Sequence of chain 2.A:
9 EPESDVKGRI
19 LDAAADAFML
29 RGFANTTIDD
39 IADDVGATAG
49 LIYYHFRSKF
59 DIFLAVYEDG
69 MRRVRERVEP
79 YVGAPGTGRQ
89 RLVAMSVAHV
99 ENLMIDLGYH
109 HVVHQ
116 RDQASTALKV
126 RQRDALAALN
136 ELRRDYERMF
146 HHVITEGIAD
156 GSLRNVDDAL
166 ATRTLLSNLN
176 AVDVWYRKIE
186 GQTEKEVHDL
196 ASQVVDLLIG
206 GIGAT

Sequence of chain 1.A:
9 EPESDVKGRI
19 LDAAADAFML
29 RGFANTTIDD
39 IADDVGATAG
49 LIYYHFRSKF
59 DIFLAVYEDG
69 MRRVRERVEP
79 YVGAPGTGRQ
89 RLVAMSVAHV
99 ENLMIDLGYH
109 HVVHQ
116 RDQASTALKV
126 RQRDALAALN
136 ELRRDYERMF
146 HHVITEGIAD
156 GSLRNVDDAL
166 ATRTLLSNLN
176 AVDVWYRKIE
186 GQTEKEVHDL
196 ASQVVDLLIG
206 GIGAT

This small molecule binds to this protein.
Small molecule (SMILES): Nc1ncnc2c1ncn2[C@@H]1O[C@@H]2CO[P](=O)(O)O[C@H]2[C@H]1O

Binding-site contacts:
Ligand atom N6 contacts residue LEU195 of chain 1.A at 4.3 Å.
Ligand atom N1 contacts residue ILE184 of chain 1.A at 3.7 Å.
Ligand atom C8 contacts residue TYR181 of chain 1.A at 3.9 Å (hydrophobic).
Ligand atom N6 contacts residue TYR181 of chain 1.A at 3.1 Å.
Ligand atom C5 contacts residue TRP180 of chain 1.A at 4.3 Å (hydrophobic).
Ligand atom C2 contacts residue ILE184 of chain 1.A at 4.3 Å (hydrophobic).
Ligand atom C5 contacts residue ARG182 of chain 1.A at 3.7 Å.
Ligand atom N7 contacts residue TYR181 of chain 1.A at 3.8 Å.
Ligand atom C8 contacts residue TRP180 of chain 1.A at 3.3 Å (hydrophobic).
Ligand atom C4 contacts residue TRP180 of chain 1.A at 4.0 Å (hydrophobic).
Ligand atom C2' contacts residue ARG168 of chain 2.A at 3.9 Å.
Ligand atom N6 contacts residue ILE184 of chain 1.A at 3.6 Å.
Ligand atom C1' contacts residue ARG168 of chain 2.A at 3.7 Å.
Ligand atom C5 contacts residue ILE184 of chain 1.A at 4.1 Å (hydrophobic).
Ligand atom N7 contacts residue ARG182 of chain 1.A at 3.1 Å (salt-bridge).
Ligand atom C5 contacts residue TYR181 of chain 1.A at 4.0 Å (hydrophobic).
Ligand atom N6 contacts residue GLN187 of chain 1.A at 2.9 Å (h-bond).
Ligand atom C6 contacts residue TYR181 of chain 1.A at 3.9 Å (hydrophobic).
Ligand atom N1 contacts residue GLN187 of chain 1.A at 3.0 Å (h-bond).
Ligand atom C2 contacts residue LEU195 of chain 1.A at 3.8 Å (hydrophobic).
Ligand atom C6 contacts residue ARG182 of chain 1.A at 3.7 Å.
Ligand atom C2 contacts residue GLN187 of chain 1.A at 3.8 Å.
Ligand atom C8 contacts residue ARG182 of chain 1.A at 3.8 Å.
Ligand atom C6 contacts residue GLN187 of chain 1.A at 3.8 Å.
Ligand atom C5' contacts residue ARG168 of chain 2.A at 4.0 Å.
Ligand atom C1' contacts residue TRP180 of chain 1.A at 3.8 Å (hydrophobic).
Ligand atom N9 contacts residue TRP180 of chain 1.A at 3.7 Å.
Ligand atom C6 contacts residue ILE184 of chain 1.A at 3.5 Å (hydrophobic).
Ligand atom C4' contacts residue ARG168 of chain 2.A at 3.5 Å.
Ligand atom N6 contacts residue ARG182 of chain 1.A at 2.9 Å (salt-bridge).
Ligand atom O4' contacts residue ARG168 of chain 2.A at 3.3 Å (salt-bridge).
Ligand atom N7 contacts residue TRP180 of chain 1.A at 4.0 Å.
Ligand atom C3' contacts residue ARG168 of chain 2.A at 4.4 Å.
Ligand atom O4' contacts residue TRP180 of chain 1.A at 3.5 Å.
Ligand atom O2' contacts residue ARG168 of chain 2.A at 2.9 Å (salt-bridge).
Ligand atom C6 contacts residue LEU195 of chain 1.A at 3.9 Å (hydrophobic).
Ligand atom N3 contacts residue LEU195 of chain 1.A at 4.3 Å.
Ligand atom C5 contacts residue LEU195 of chain 1.A at 4.4 Å (hydrophobic).
Ligand atom C5' contacts residue TRP180 of chain 1.A at 4.0 Å (hydrophobic).
Ligand atom N1 contacts residue LEU195 of chain 1.A at 3.5 Å.